Binding-site contacts:
Ligand atom O1 contacts residue GLN40 of chain 1.C at 3.1 Å (h-bond).
Ligand atom C6 contacts residue GLN399 of chain 1.C at 3.3 Å.
Ligand atom C6 contacts residue TYR58 of chain 1.C at 4.2 Å (hydrophobic).
Ligand atom O3 contacts residue GLU59 of chain 1.C at 3.1 Å (salt-bridge).
Ligand atom C4 contacts residue TYR58 of chain 1.C at 4.2 Å (hydrophobic).
Ligand atom O3 contacts residue TYR58 of chain 1.C at 3.3 Å (h-bond).
Ligand atom C6 contacts residue ASN231 of chain 1.C at 3.8 Å.
Ligand atom O3 contacts residue LYS265 of chain 1.C at 2.9 Å (salt-bridge).
Ligand atom O2 contacts residue ASN35 of chain 1.C at 3.2 Å (h-bond).
Ligand atom O4 contacts residue TYR58 of chain 1.C at 3.2 Å (h-bond).
Ligand atom O2 contacts residue LYS265 of chain 1.C at 2.8 Å (salt-bridge).
Ligand atom O1 contacts residue PHE395 of chain 1.C at 3.7 Å.
Ligand atom O6 contacts residue ALA230 of chain 1.C at 4.0 Å.
Ligand atom O1 contacts residue GLN399 of chain 1.C at 3.6 Å.
Ligand atom C1 contacts residue GLN399 of chain 1.C at 3.9 Å.
Ligand atom O5 contacts residue GLN399 of chain 1.C at 3.0 Å (h-bond).
Ligand atom C1 contacts residue GLN40 of chain 1.C at 3.9 Å.
Ligand atom O6 contacts residue GLN399 of chain 1.C at 2.6 Å (h-bond).
Ligand atom C5 contacts residue GLN399 of chain 1.C at 4.0 Å.
Ligand atom C3 contacts residue SER62 of chain 1.C at 3.5 Å.
Ligand atom C3 contacts residue LYS265 of chain 1.C at 3.5 Å.
Ligand atom C5 contacts residue ASN231 of chain 1.C at 4.2 Å.
Ligand atom O4 contacts residue SER62 of chain 1.C at 3.0 Å (h-bond).
Ligand atom C3 contacts residue TRP235 of chain 1.C at 3.6 Å (hydrophobic).
Ligand atom C2 contacts residue LYS265 of chain 1.C at 3.6 Å.
Ligand atom C6 contacts residue ALA230 of chain 1.C at 3.8 Å (hydrophobic).
Ligand atom C5 contacts residue TYR234 of chain 1.C at 3.8 Å (hydrophobic).
Ligand atom C3 contacts residue GLU59 of chain 1.C at 3.8 Å.
Ligand atom C4 contacts residue TRP235 of chain 1.C at 3.8 Å (hydrophobic).
Ligand atom O6 contacts residue TYR234 of chain 1.C at 4.2 Å.
Ligand atom C3 contacts residue TYR58 of chain 1.C at 4.3 Å (hydrophobic).
Ligand atom O4 contacts residue ASN231 of chain 1.C at 2.7 Å (h-bond).
Ligand atom C2 contacts residue GLU59 of chain 1.C at 3.2 Å.
Ligand atom C4 contacts residue ASN231 of chain 1.C at 3.4 Å.
Ligand atom C4 contacts residue SER62 of chain 1.C at 3.3 Å.
Ligand atom C2 contacts residue GLN40 of chain 1.C at 3.8 Å.
Ligand atom O3 contacts residue TRP235 of chain 1.C at 3.5 Å (h-bond).
Ligand atom O2 contacts residue GLU59 of chain 1.C at 3.0 Å (salt-bridge).
Ligand atom O3 contacts residue SER62 of chain 1.C at 2.6 Å (h-bond).
Ligand atom O2 contacts residue GLN40 of chain 1.C at 2.8 Å (h-bond).

The small molecule below binds the protein below.
Small molecule (SMILES): OC[C@H]1O[C@@H](O)[C@H](O)[C@@H](O)[C@H]1O

Sequence of chain 1.C:
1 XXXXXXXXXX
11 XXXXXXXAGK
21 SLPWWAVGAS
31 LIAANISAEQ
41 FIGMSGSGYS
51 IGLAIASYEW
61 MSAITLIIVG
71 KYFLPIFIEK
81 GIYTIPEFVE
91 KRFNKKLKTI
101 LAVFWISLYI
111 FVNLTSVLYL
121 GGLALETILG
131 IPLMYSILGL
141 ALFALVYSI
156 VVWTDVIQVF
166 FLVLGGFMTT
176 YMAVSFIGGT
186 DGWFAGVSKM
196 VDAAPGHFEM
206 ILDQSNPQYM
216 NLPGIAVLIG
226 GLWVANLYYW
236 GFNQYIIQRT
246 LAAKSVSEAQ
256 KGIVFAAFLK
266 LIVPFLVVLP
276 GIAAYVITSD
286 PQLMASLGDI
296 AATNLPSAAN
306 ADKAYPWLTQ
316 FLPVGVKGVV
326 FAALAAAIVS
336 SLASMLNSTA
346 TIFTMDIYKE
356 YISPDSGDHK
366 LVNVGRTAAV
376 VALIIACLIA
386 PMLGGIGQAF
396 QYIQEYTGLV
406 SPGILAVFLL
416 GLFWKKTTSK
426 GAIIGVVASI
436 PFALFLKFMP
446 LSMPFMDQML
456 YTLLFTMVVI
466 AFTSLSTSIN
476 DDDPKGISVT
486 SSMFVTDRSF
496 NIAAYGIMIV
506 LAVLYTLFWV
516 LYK